Sequence of chain 1.E:
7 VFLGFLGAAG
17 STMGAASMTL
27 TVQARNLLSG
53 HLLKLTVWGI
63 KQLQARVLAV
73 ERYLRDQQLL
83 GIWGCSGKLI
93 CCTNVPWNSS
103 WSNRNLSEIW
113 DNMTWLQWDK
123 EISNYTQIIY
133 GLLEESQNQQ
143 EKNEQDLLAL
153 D

A protein and the small-molecule ligand that binds it are described below.
Small molecule (SMILES): CC(=O)N[C@@H]1[C@@H](O)[C@H](O)[C@@H](CO)O[C@H]1O

Binding-site contacts:
Ligand atom C8 contacts residue GLU123 of chain 1.E at 4.5 Å.
Ligand atom C3 contacts residue ASN126 of chain 1.E at 3.8 Å.
Ligand atom O5 contacts residue ASN126 of chain 1.E at 2.4 Å (h-bond).
Ligand atom O7 contacts residue TYR127 of chain 1.E at 4.1 Å.
Ligand atom C7 contacts residue ASN126 of chain 1.E at 3.6 Å.
Ligand atom N2 contacts residue ASN126 of chain 1.E at 2.9 Å (h-bond).
Ligand atom C4 contacts residue ASN126 of chain 1.E at 4.2 Å.
Ligand atom C2 contacts residue ASN126 of chain 1.E at 2.5 Å.
Ligand atom C5 contacts residue ASN126 of chain 1.E at 3.7 Å.
Ligand atom O7 contacts residue ASN126 of chain 1.E at 3.8 Å.
Ligand atom C1 contacts residue ASN126 of chain 1.E at 1.4 Å.